Binding-site contacts:
Ligand atom C2 contacts residue ASP124 of chain 1.J at 3.7 Å.
Ligand atom O contacts residue GLN2 of chain 1.LA at 3.6 Å (h-bond).
Ligand atom O8 contacts residue GLN22 of chain 1.T at 3.9 Å.
Ligand atom C3 contacts residue ASN1 of chain 1.LA at 3.8 Å.
Ligand atom C5 contacts residue LEU91 of chain 1.J at 4.4 Å (hydrophobic).
Ligand atom C4 contacts residue ALA125 of chain 1.J at 3.8 Å (hydrophobic).
Ligand atom O8 contacts residue ASN1 of chain 1.LA at 4.2 Å.
Ligand atom C1 contacts residue ASP124 of chain 1.J at 3.8 Å.
Ligand atom C1 contacts residue ASN1 of chain 1.LA at 1.4 Å.
Ligand atom C1 contacts residue GLN2 of chain 1.LA at 4.1 Å.
Ligand atom O contacts residue ASN1 of chain 1.LA at 2.3 Å (h-bond).
Ligand atom O contacts residue GLN22 of chain 1.T at 3.6 Å.
Ligand atom C2 contacts residue GLN22 of chain 1.T at 4.1 Å.
Ligand atom C5 contacts residue ALA125 of chain 1.J at 4.2 Å (hydrophobic).
Ligand atom C1 contacts residue GLN22 of chain 1.T at 3.5 Å.
Ligand atom C2 contacts residue ASN1 of chain 1.LA at 2.5 Å.
Ligand atom C4 contacts residue ALA126 of chain 1.J at 3.8 Å (hydrophobic).

A protein and the small-molecule ligand that binds it are described below.
Small molecule (SMILES): CCCCCCCCC[C@@H](O)CC(=O)O

Sequence of chain 1.T:
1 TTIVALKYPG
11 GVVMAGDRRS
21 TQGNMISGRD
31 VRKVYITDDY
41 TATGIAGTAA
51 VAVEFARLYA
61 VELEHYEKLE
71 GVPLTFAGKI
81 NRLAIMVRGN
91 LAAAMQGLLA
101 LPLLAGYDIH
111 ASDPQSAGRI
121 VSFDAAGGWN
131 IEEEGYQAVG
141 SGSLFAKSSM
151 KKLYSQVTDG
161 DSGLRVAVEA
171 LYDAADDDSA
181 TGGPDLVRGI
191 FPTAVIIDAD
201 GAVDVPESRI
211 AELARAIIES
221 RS

Sequence of chain 1.J:
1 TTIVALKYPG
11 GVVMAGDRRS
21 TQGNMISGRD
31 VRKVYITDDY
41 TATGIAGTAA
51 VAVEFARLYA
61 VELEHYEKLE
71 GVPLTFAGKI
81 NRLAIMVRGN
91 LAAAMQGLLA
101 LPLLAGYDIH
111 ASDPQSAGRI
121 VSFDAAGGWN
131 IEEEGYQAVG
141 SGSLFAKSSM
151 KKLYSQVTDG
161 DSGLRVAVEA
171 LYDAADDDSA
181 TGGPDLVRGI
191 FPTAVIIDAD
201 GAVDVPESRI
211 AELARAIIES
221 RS

Sequence of chain 1.LA:
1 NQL